Sequence of chain 2.B:
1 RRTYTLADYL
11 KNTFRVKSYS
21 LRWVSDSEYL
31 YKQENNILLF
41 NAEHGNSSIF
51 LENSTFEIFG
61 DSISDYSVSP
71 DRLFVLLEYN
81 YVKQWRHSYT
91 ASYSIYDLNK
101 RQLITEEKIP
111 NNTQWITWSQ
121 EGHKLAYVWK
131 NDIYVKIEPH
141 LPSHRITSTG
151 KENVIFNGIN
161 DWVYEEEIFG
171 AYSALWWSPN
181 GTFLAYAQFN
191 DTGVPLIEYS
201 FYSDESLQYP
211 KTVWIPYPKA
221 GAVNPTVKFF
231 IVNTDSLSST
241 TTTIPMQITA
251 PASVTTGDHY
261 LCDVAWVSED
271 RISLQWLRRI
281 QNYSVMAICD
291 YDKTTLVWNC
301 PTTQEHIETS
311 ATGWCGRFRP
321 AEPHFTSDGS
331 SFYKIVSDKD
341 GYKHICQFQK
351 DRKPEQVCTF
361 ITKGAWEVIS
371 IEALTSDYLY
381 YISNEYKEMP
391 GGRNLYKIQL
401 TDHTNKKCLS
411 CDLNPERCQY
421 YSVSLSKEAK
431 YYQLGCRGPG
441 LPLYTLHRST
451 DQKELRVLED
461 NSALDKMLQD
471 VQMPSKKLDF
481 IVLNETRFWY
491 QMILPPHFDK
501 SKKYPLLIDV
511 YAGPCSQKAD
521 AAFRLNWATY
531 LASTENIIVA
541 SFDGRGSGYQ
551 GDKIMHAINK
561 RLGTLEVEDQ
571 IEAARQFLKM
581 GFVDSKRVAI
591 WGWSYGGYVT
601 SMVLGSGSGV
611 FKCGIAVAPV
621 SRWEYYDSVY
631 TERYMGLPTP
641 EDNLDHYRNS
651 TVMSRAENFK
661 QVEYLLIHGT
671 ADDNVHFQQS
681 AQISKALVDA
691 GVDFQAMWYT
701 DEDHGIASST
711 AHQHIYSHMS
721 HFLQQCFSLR

Binding-site contacts:
Ligand atom C5 contacts residue ASN282 of chain 2.B at 3.7 Å.
Ligand atom C2 contacts residue ASN282 of chain 2.B at 2.4 Å.
Ligand atom O6 contacts residue LYS560 of chain 2.B at 2.9 Å (salt-bridge).
Ligand atom C7 contacts residue SER310 of chain 2.B at 4.2 Å.
Ligand atom C6 contacts residue LYS560 of chain 2.B at 3.8 Å.
Ligand atom C3 contacts residue ASN282 of chain 2.B at 3.7 Å.
Ligand atom O6 contacts residue ASP642 of chain 2.B at 4.2 Å.
Ligand atom C8 contacts residue ASN282 of chain 2.B at 3.9 Å.
Ligand atom C5 contacts residue ILE280 of chain 2.B at 4.4 Å (hydrophobic).
Ligand atom C8 contacts residue SER310 of chain 2.B at 4.0 Å.
Ligand atom O7 contacts residue ASN282 of chain 2.B at 2.6 Å (h-bond).
Ligand atom O5 contacts residue ASN282 of chain 2.B at 2.4 Å (h-bond).
Ligand atom C1 contacts residue ASN282 of chain 2.B at 1.4 Å.
Ligand atom C8 contacts residue THR309 of chain 2.B at 3.9 Å.
Ligand atom N2 contacts residue SER310 of chain 2.B at 4.2 Å.
Ligand atom O5 contacts residue ILE280 of chain 2.B at 3.7 Å.
Ligand atom C7 contacts residue ASN282 of chain 2.B at 2.9 Å.
Ligand atom N2 contacts residue ASN282 of chain 2.B at 2.8 Å (h-bond).
Ligand atom C4 contacts residue ASN282 of chain 2.B at 4.2 Å.
Ligand atom O6 contacts residue ILE280 of chain 2.B at 3.9 Å.
Ligand atom C1 contacts residue ILE280 of chain 2.B at 4.1 Å (hydrophobic).

This protein binds this small molecule.
Small molecule (SMILES): CC(=O)N[C@@H]1[C@@H](O)[C@H](O)[C@@H](CO)O[C@H]1O